Sequence of chain 1.B:
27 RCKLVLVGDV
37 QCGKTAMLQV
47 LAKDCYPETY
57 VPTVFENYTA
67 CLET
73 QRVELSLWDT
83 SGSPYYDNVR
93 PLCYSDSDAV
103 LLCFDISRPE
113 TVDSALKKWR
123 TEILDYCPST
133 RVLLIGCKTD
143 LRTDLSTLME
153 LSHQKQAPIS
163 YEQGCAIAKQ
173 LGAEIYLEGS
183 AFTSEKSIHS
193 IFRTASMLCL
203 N

Binding-site contacts:
Ligand atom O6 contacts residue LYS140 of chain 1.B at 3.4 Å.
Ligand atom O1B contacts residue THR41 of chain 1.B at 2.8 Å (h-bond).
Ligand atom O2B contacts residue GLY39 of chain 1.B at 3.0 Å (h-bond).
Ligand atom N2 contacts residue LEU143 of chain 1.B at 3.2 Å.
Ligand atom C4 contacts residue TYR52 of chain 1.B at 2.9 Å (hydrophobic).
Ligand atom O3A contacts residue GLN37 of chain 1.B at 3.4 Å.
Ligand atom C8 contacts residue ALA42 of chain 1.B at 3.4 Å (hydrophobic).
Ligand atom O3' contacts residue PRO53 of chain 1.B at 3.2 Å (h-bond).
Ligand atom O3' contacts residue THR55 of chain 1.B at 3.4 Å.
Ligand atom PG contacts residue MG1 of chain 1.F at 3.1 Å.
Ligand atom PB contacts residue MG1 of chain 1.F at 3.2 Å.
Ligand atom O2A contacts residue THR41 of chain 1.B at 3.0 Å (h-bond).
Ligand atom O6 contacts residue ALA183 of chain 1.B at 3.1 Å (h-bond).
Ligand atom N1 contacts residue ASP142 of chain 1.B at 2.9 Å (salt-bridge).
Ligand atom O1B contacts residue MG1 of chain 1.F at 2.0 Å.
Ligand atom O2B contacts residue CYS38 of chain 1.B at 3.2 Å (h-bond).
Ligand atom O4' contacts residue LYS140 of chain 1.B at 3.3 Å (salt-bridge).
Ligand atom O2' contacts residue GLU54 of chain 1.B at 2.8 Å (salt-bridge).
Ligand atom O2G contacts residue MG1 of chain 1.F at 2.0 Å.
Ligand atom N7 contacts residue ALA42 of chain 1.B at 3.4 Å.
Ligand atom O3G contacts residue GLY84 of chain 1.B at 2.9 Å (h-bond).
Ligand atom O3' contacts residue GLU54 of chain 1.B at 3.3 Å (salt-bridge).
Ligand atom O3G contacts residue LYS40 of chain 1.B at 2.8 Å (salt-bridge).
Ligand atom N1 contacts residue PHE184 of chain 1.B at 3.3 Å.
Ligand atom C3' contacts residue PRO53 of chain 1.B at 3.5 Å (hydrophobic).
Ligand atom C5 contacts residue TYR52 of chain 1.B at 3.3 Å (hydrophobic).
Ligand atom O2A contacts residue LYS40 of chain 1.B at 3.3 Å (salt-bridge).
Ligand atom O1G contacts residue TYR56 of chain 1.B at 2.5 Å (h-bond).
Ligand atom O6 contacts residue ASP142 of chain 1.B at 3.4 Å (salt-bridge).
Ligand atom O2G contacts residue THR59 of chain 1.B at 2.9 Å (h-bond).
Ligand atom O3' contacts residue TYR56 of chain 1.B at 3.2 Å (h-bond).
Ligand atom N3B contacts residue GLN37 of chain 1.B at 2.9 Å (h-bond).
Ligand atom O6 contacts residue PHE184 of chain 1.B at 3.1 Å (h-bond).
Ligand atom O2A contacts residue ALA42 of chain 1.B at 2.9 Å (h-bond).
Ligand atom N2 contacts residue ASP142 of chain 1.B at 2.9 Å (salt-bridge).
Ligand atom C2' contacts residue TYR52 of chain 1.B at 3.3 Å (hydrophobic).
Ligand atom N3 contacts residue TYR52 of chain 1.B at 3.2 Å (h-bond).
Ligand atom O2B contacts residue LYS40 of chain 1.B at 2.8 Å (salt-bridge).
Ligand atom N9 contacts residue TYR52 of chain 1.B at 3.1 Å (h-bond).
Ligand atom O2A contacts residue GLY39 of chain 1.B at 3.1 Å.

This protein binds this small molecule.
Small molecule (SMILES): Nc1nc2c(ncn2[C@@H]2O[C@H](CO[P](=O)(O)O[P](=O)(O)NP(=O)(O)O)[C@@H](O)[C@H]2O)c(=O)[nH]1